Sequence of chain 1.A:
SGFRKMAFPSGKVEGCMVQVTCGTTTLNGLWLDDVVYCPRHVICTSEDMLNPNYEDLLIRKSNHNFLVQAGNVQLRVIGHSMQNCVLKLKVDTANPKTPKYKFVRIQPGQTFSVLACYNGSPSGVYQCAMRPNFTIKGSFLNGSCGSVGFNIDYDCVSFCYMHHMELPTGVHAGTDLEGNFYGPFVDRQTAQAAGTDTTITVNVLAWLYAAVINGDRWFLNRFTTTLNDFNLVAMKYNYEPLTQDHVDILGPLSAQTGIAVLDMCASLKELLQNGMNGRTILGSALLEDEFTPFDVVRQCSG

Sequence of chain 1.B:
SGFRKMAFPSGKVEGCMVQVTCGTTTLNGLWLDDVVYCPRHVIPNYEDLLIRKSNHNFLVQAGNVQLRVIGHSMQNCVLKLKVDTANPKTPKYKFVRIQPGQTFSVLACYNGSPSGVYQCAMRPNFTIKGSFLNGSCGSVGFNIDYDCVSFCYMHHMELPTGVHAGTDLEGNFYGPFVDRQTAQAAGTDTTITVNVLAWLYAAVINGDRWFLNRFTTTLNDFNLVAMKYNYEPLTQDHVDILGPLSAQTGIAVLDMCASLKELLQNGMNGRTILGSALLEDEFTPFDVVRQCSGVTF

The protein below binds the small molecule below.
Small molecule (SMILES): CN1CCc2ccc(Cl)cc2[C@@H]1C(=O)Nc1cncc2ccccc12

Binding-site contacts:
Ligand atom C6 contacts residue MET165 of chain 1.A at 3.7 Å (hydrophobic).
Ligand atom C15 contacts residue LEU141 of chain 1.A at 3.8 Å (hydrophobic).
Ligand atom C18 contacts residue ASN142 of chain 1.A at 3.7 Å.
Ligand atom C16 contacts residue ASN142 of chain 1.A at 3.9 Å.
Ligand atom C3 contacts residue GLN189 of chain 1.A at 3.8 Å.
Ligand atom C13 contacts residue LEU141 of chain 1.A at 3.7 Å (hydrophobic).
Ligand atom N2 contacts residue GLU166 of chain 1.A at 3.9 Å.
Ligand atom C12 contacts residue HIS163 of chain 1.A at 3.0 Å.
Ligand atom O contacts residue MET165 of chain 1.A at 3.5 Å.
Ligand atom C12 contacts residue GLU166 of chain 1.A at 3.9 Å.
Ligand atom C7 contacts residue HIS41 of chain 1.A at 3.9 Å.
Ligand atom C3 contacts residue DMS1 of chain 1.E at 3.9 Å.
Ligand atom C13 contacts residue GLU166 of chain 1.A at 3.6 Å.
Ligand atom C2 contacts residue GLN189 of chain 1.A at 3.2 Å.
Ligand atom C17 contacts residue ASN142 of chain 1.A at 3.9 Å.
Ligand atom C7 contacts residue HIS164 of chain 1.A at 3.4 Å.
Ligand atom C15 contacts residue GLU166 of chain 1.A at 3.4 Å.
Ligand atom N2 contacts residue HIS172 of chain 1.A at 3.9 Å.
Ligand atom C15 contacts residue ASN142 of chain 1.A at 3.8 Å.
Ligand atom N2 contacts residue PHE140 of chain 1.A at 3.8 Å.
Ligand atom CL contacts residue ASP187 of chain 1.A at 3.3 Å.
Ligand atom C15 contacts residue PHE140 of chain 1.A at 3.5 Å (hydrophobic).
Ligand atom O contacts residue GLU166 of chain 1.A at 3.2 Å (salt-bridge).
Ligand atom CL contacts residue MET165 of chain 1.A at 3.8 Å.
Ligand atom N1 contacts residue CYS145 of chain 1.A at 3.6 Å.
Ligand atom C13 contacts residue PHE140 of chain 1.A at 3.5 Å (hydrophobic).
Ligand atom CL contacts residue HIS41 of chain 1.A at 3.4 Å.
Ligand atom C12 contacts residue CYS145 of chain 1.A at 3.9 Å (hydrophobic).
Ligand atom C4 contacts residue DMS1 of chain 1.E at 3.5 Å.
Ligand atom C14 contacts residue LEU141 of chain 1.A at 3.8 Å (hydrophobic).
Ligand atom C4 contacts residue GLN189 of chain 1.A at 3.5 Å.
Ligand atom C14 contacts residue PHE140 of chain 1.A at 3.9 Å (hydrophobic).
Ligand atom N2 contacts residue SER144 of chain 1.A at 3.6 Å (h-bond).
Ligand atom C contacts residue ASN142 of chain 1.A at 3.2 Å.
Ligand atom C5 contacts residue ARG188 of chain 1.A at 3.9 Å.
Ligand atom N2 contacts residue HIS163 of chain 1.A at 2.5 Å (h-bond).
Ligand atom C14 contacts residue GLU166 of chain 1.A at 3.7 Å.
Ligand atom C5 contacts residue DMS1 of chain 1.E at 3.9 Å.
Ligand atom C13 contacts residue HIS163 of chain 1.A at 3.7 Å.
Ligand atom C7 contacts residue MET165 of chain 1.A at 3.6 Å (hydrophobic).